The protein below binds the small molecule below.
Small molecule (SMILES): CC(=O)N[C@H]1[C@H](O[C@H]2[C@H](O)[C@@H](NC(C)=O)CO[C@@H]2CO)O[C@H](CO)[C@@H](O[C@@H]2O[C@H](CO)[C@@H](O)[C@H](O)[C@@H]2O)[C@@H]1O

Sequence of chain 1.D:
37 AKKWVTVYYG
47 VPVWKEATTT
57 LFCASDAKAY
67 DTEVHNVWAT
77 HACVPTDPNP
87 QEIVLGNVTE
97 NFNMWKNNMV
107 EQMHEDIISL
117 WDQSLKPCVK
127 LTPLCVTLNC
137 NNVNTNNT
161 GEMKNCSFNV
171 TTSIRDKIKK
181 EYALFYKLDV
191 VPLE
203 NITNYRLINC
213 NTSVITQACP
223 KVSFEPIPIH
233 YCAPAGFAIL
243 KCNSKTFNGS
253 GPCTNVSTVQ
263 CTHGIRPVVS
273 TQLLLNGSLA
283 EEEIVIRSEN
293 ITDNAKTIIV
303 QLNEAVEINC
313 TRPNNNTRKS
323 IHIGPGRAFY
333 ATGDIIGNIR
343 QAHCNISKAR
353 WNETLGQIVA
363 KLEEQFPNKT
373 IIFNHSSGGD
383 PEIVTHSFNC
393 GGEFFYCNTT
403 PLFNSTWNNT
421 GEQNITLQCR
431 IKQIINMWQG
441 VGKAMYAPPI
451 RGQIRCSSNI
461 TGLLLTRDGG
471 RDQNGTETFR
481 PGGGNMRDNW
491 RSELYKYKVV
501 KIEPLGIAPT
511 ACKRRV

Binding-site contacts:
Ligand atom O7 contacts residue ASN250 of chain 1.D at 3.5 Å (h-bond).
Ligand atom C1 contacts residue ASN250 of chain 1.D at 1.4 Å.
Ligand atom N2 contacts residue ASN250 of chain 1.D at 2.9 Å (h-bond).
Ligand atom C3 contacts residue ASN250 of chain 1.D at 3.7 Å.
Ligand atom C8 contacts residue GLY251 of chain 1.D at 4.2 Å.
Ligand atom N2 contacts residue SER252 of chain 1.D at 3.5 Å (h-bond).
Ligand atom C7 contacts residue SER252 of chain 1.D at 4.1 Å.
Ligand atom C8 contacts residue NAG1 of chain 1.O at 3.9 Å.
Ligand atom O5 contacts residue ASN250 of chain 1.D at 2.2 Å (h-bond).
Ligand atom C7 contacts residue ASN250 of chain 1.D at 3.6 Å.
Ligand atom C5 contacts residue ASN250 of chain 1.D at 3.5 Å.
Ligand atom O7 contacts residue GLY251 of chain 1.D at 3.8 Å.
Ligand atom N2 contacts residue GLY251 of chain 1.D at 4.0 Å.
Ligand atom C2 contacts residue ASN250 of chain 1.D at 2.3 Å.
Ligand atom C4 contacts residue ASN250 of chain 1.D at 4.0 Å.
Ligand atom C7 contacts residue GLY251 of chain 1.D at 3.8 Å.
Ligand atom C8 contacts residue SER252 of chain 1.D at 4.3 Å.
Ligand atom O7 contacts residue NAG1 of chain 1.O at 4.1 Å.